This protein binds this small molecule.
Small molecule (SMILES): CC(=O)N[C@@H]1[C@@H](O)[C@H](O)[C@@H](CO)O[C@H]1O

Sequence of chain 3.E:
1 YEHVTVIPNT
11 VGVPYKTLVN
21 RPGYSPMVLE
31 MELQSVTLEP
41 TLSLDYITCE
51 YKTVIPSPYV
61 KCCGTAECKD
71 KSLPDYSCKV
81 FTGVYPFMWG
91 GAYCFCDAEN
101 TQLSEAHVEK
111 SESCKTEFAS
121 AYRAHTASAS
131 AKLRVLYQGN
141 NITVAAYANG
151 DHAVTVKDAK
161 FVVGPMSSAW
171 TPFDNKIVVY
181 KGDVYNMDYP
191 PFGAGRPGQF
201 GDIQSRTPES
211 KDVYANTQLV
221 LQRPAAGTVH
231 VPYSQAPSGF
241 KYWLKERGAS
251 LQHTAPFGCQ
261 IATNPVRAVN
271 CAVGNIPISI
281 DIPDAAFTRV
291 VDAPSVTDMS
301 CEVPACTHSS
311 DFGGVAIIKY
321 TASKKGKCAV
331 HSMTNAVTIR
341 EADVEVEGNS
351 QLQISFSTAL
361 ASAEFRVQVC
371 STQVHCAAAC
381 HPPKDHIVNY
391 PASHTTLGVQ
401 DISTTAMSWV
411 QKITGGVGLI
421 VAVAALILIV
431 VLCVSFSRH

Binding-site contacts:
Ligand atom C7 contacts residue ASN259 of chain 3.F at 3.1 Å.
Ligand atom C8 contacts residue ASN259 of chain 3.F at 4.4 Å.
Ligand atom C1 contacts residue ASN259 of chain 3.F at 1.4 Å.
Ligand atom O7 contacts residue LYS181 of chain 3.E at 3.9 Å.
Ligand atom N2 contacts residue ASN259 of chain 3.F at 2.9 Å (h-bond).
Ligand atom O5 contacts residue THR116 of chain 3.E at 4.0 Å.
Ligand atom O7 contacts residue ASN259 of chain 3.F at 2.9 Å (h-bond).
Ligand atom O6 contacts residue LYS115 of chain 3.E at 4.4 Å.
Ligand atom C3 contacts residue ASN259 of chain 3.F at 3.8 Å.
Ligand atom O5 contacts residue ASN259 of chain 3.F at 2.4 Å (h-bond).
Ligand atom C4 contacts residue ASN259 of chain 3.F at 4.2 Å.
Ligand atom C5 contacts residue ASN259 of chain 3.F at 3.7 Å.
Ligand atom C8 contacts residue LYS181 of chain 3.E at 4.1 Å.
Ligand atom C2 contacts residue ASN259 of chain 3.F at 2.4 Å.
Ligand atom O6 contacts residue THR116 of chain 3.E at 3.5 Å.

Sequence of chain 3.F:
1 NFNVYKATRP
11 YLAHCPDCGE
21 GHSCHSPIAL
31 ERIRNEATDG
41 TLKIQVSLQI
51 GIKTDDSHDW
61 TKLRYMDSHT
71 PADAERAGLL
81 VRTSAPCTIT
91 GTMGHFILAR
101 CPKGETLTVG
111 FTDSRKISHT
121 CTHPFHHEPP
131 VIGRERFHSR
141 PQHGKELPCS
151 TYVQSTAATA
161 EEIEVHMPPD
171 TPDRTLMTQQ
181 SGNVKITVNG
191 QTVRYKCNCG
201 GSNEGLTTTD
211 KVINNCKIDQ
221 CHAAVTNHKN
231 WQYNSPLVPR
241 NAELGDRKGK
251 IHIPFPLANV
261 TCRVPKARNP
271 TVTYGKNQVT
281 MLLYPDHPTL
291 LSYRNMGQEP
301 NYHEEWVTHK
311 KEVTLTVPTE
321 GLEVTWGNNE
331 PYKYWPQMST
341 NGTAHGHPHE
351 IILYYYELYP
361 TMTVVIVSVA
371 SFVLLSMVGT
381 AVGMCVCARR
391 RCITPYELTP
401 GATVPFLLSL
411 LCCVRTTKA